Binding-site contacts:
Ligand atom CAQ contacts residue PHE220 of chain 1.B at 3.5 Å (hydrophobic).
Ligand atom NAM contacts residue ALA53 of chain 1.B at 3.5 Å (h-bond).
Ligand atom CAK contacts residue ALA53 of chain 1.B at 3.5 Å (hydrophobic).
Ligand atom NAN contacts residue ALA52 of chain 1.B at 3.8 Å.
Ligand atom OBA contacts residue LEU107 of chain 1.B at 3.3 Å.
Ligand atom CAX contacts residue GLN56 of chain 1.B at 3.9 Å.
Ligand atom NAN contacts residue GLN56 of chain 1.B at 4.0 Å.
Ligand atom CAY contacts residue LEU107 of chain 1.B at 3.7 Å (hydrophobic).
Ligand atom CAF contacts residue ALA53 of chain 1.B at 3.7 Å (hydrophobic).
Ligand atom CAE contacts residue ALA53 of chain 1.B at 3.9 Å (hydrophobic).
Ligand atom CAT contacts residue ILE49 of chain 1.B at 3.3 Å (hydrophobic).
Ligand atom CAW contacts residue PHE219 of chain 1.B at 3.8 Å (hydrophobic).
Ligand atom CAB contacts residue LEU90 of chain 1.B at 3.6 Å (hydrophobic).
Ligand atom CAF contacts residue TRP86 of chain 1.B at 4.0 Å (hydrophobic).
Ligand atom CAS contacts residue ILE223 of chain 1.B at 3.9 Å (hydrophobic).
Ligand atom OBA contacts residue ALA108 of chain 1.B at 3.1 Å (h-bond).
Ligand atom CAG contacts residue ALA53 of chain 1.B at 3.5 Å (hydrophobic).
Ligand atom OAZ contacts residue ARG97 of chain 1.B at 4.0 Å.
Ligand atom CAC contacts residue TRP86 of chain 1.B at 3.6 Å (hydrophobic).
Ligand atom CAJ contacts residue PHE219 of chain 1.B at 3.9 Å (hydrophobic).
Ligand atom CAS contacts residue GLN56 of chain 1.B at 3.6 Å.
Ligand atom OAZ contacts residue LEU107 of chain 1.B at 4.1 Å.
Ligand atom OBA contacts residue GLN56 of chain 1.B at 4.0 Å.
Ligand atom CAB contacts residue LEU57 of chain 1.B at 3.8 Å (hydrophobic).
Ligand atom CAQ contacts residue ILE49 of chain 1.B at 3.7 Å (hydrophobic).
Ligand atom NAM contacts residue ALA52 of chain 1.B at 3.7 Å.
Ligand atom CAU contacts residue PHE219 of chain 1.B at 3.7 Å (hydrophobic).
Ligand atom OAZ contacts residue PHE94 of chain 1.B at 3.9 Å.
Ligand atom CAY contacts residue GLN56 of chain 1.B at 4.1 Å.
Ligand atom CAR contacts residue GLN56 of chain 1.B at 4.1 Å.
Ligand atom CAI contacts residue ALA53 of chain 1.B at 3.8 Å (hydrophobic).
Ligand atom CAR contacts residue ILE223 of chain 1.B at 3.8 Å (hydrophobic).
Ligand atom NAL contacts residue ALA53 of chain 1.B at 3.9 Å.
Ligand atom CAV contacts residue GLN56 of chain 1.B at 3.5 Å.
Ligand atom CAQ contacts residue PHE219 of chain 1.B at 3.7 Å (hydrophobic).
Ligand atom CAJ contacts residue ALA53 of chain 1.B at 3.6 Å (hydrophobic).
Ligand atom CAI contacts residue PHE219 of chain 1.B at 4.0 Å (hydrophobic).
Ligand atom CAU contacts residue ILE223 of chain 1.B at 4.1 Å (hydrophobic).
Ligand atom CAT contacts residue ALA53 of chain 1.B at 4.0 Å (hydrophobic).
Ligand atom NAN contacts residue ALA53 of chain 1.B at 4.1 Å.

Sequence of chain 1.B:
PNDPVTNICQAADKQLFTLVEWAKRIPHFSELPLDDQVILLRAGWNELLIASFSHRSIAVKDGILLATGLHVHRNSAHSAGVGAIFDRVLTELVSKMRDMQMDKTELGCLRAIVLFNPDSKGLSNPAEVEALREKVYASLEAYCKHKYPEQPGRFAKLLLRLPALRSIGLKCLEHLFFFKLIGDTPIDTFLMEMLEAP

The small molecule below binds the protein below.
Small molecule (SMILES): Cc1cc2c(cc1-n1nnc3cc(C(=O)O)ccc31)C(C)(C)CCC2(C)C

Sequence of chain 1.D:
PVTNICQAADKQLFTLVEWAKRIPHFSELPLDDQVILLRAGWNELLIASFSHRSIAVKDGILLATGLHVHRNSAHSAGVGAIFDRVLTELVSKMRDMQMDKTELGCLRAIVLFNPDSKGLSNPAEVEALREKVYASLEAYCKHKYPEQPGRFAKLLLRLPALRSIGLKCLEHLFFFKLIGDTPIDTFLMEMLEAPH